Sequence of chain 1.A:
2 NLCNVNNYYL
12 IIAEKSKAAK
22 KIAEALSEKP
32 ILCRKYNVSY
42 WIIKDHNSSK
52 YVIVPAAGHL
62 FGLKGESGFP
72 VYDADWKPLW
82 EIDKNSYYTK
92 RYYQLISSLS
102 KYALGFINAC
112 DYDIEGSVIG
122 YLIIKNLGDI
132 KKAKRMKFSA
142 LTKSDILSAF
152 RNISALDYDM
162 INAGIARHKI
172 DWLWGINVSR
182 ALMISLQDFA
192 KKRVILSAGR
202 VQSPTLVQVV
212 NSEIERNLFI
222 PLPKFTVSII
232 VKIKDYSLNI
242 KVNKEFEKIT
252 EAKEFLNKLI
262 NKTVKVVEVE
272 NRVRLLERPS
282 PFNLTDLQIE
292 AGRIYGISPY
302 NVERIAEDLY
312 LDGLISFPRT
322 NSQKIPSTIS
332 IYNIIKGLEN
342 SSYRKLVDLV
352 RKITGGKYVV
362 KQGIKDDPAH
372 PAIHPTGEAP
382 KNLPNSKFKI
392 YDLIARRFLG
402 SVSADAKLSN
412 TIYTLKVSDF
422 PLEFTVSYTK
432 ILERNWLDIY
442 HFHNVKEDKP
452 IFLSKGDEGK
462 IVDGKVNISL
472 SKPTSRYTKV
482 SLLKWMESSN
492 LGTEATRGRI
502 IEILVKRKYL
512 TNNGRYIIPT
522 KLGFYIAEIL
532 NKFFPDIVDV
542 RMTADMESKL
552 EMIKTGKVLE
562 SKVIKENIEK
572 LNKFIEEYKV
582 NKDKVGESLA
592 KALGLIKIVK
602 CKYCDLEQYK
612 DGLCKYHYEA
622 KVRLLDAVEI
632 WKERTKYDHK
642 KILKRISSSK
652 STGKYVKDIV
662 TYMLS

The protein below binds the small molecule below.
Small molecule (SMILES): Cc1cn([C@H]2C[C@H](O[P](=O)(O)OC[C@H]3O[C@@H](n4ccc(N)nc4=O)C[C@@H]3O)[C@@H](CO[P](=O)(O)O[C@H]3C[C@H](n4cnc5c(=O)nc(N)[nH]c54)O[C@@H]3CO[P](=O)(O)O[C@H]3C[C@H](n4cnc5c(=O)nc(N)[nH]c54)O[C@@H]3CO[P](=O)(O)O[C@H]3C[C@H](n4cnc5c(N)ncnc54)O[C@@H]3CO[P](=O)(O)O[C@H]3C[C@H](n4cnc5c(N)ncnc54)O[C@@H]3CO[P](=O)(O)O[C@H]3C[C@H](n4ccc(N)nc4=O)O[C@@H]3CO[P](=O)(O)O[C@H]3C[C@H](n4cnc5c(=O)nc(N)[nH]c54)O[C@@H]3CO)O2)c(=O)[nH]c1=O

Binding-site contacts:
Ligand atom OP1 contacts residue ILE196 of chain 1.A at 3.1 Å.
Ligand atom O4' contacts residue ASP172 of chain 1.A at 3.4 Å (salt-bridge).
Ligand atom OP2 contacts residue GLY493 of chain 1.A at 3.2 Å.
Ligand atom O4 contacts residue ARG500 of chain 1.A at 3.3 Å (salt-bridge).
Ligand atom OP1 contacts residue GLN203 of chain 1.A at 2.7 Å (h-bond).
Ligand atom OP2 contacts residue GLN203 of chain 1.A at 2.9 Å (h-bond).
Ligand atom OP1 contacts residue VAL202 of chain 1.A at 2.8 Å (h-bond).
Ligand atom N3 contacts residue ARG181 of chain 1.A at 2.9 Å (salt-bridge).
Ligand atom OP1 contacts residue SER198 of chain 1.A at 3.2 Å.
Ligand atom C5' contacts residue ALA199 of chain 1.A at 3.3 Å (hydrophobic).
Ligand atom O3' contacts residue GLY200 of chain 1.A at 3.4 Å.
Ligand atom O4' contacts residue ARG168 of chain 1.A at 3.1 Å (salt-bridge).
Ligand atom O3' contacts residue GLU15 of chain 1.A at 2.8 Å (salt-bridge).
Ligand atom OP1 contacts residue ARG201 of chain 1.A at 3.2 Å (salt-bridge).
Ligand atom OP2 contacts residue THR497 of chain 1.A at 2.6 Å (h-bond).
Ligand atom N2 contacts residue HIS60 of chain 1.A at 2.7 Å (h-bond).
Ligand atom O3' contacts residue SER198 of chain 1.A at 3.3 Å.
Ligand atom OP1 contacts residue GLY200 of chain 1.A at 3.2 Å.
Ligand atom O3' contacts residue ARG508 of chain 1.A at 3.3 Å (salt-bridge).
Ligand atom C2' contacts residue GLY59 of chain 1.A at 3.3 Å.
Ligand atom OP1 contacts residue ARG508 of chain 1.A at 2.7 Å (salt-bridge).
Ligand atom C4' contacts residue ASP172 of chain 1.A at 3.3 Å.
Ligand atom N3 contacts residue HIS60 of chain 1.A at 3.1 Å (h-bond).
Ligand atom O4' contacts residue GLY176 of chain 1.A at 3.1 Å.
Ligand atom P contacts residue ARG508 of chain 1.A at 3.1 Å.
Ligand atom OP2 contacts residue ARG320 of chain 1.A at 3.1 Å (salt-bridge).
Ligand atom OP2 contacts residue THR494 of chain 1.A at 2.7 Å (h-bond).
Ligand atom O4' contacts residue GLY59 of chain 1.A at 3.4 Å.
Ligand atom O2 contacts residue ARG181 of chain 1.A at 2.7 Å (salt-bridge).
Ligand atom O3' contacts residue GLU308 of chain 1.A at 3.0 Å (salt-bridge).
Ligand atom C4' contacts residue ALA199 of chain 1.A at 3.2 Å (hydrophobic).
Ligand atom O3' contacts residue ARG201 of chain 1.A at 3.1 Å (salt-bridge).
Ligand atom O6 contacts residue ARG181 of chain 1.A at 3.1 Å (salt-bridge).
Ligand atom C6 contacts residue ARG181 of chain 1.A at 3.2 Å.
Ligand atom C6 contacts residue TYR89 of chain 1.A at 3.2 Å (hydrophobic).
Ligand atom C4' contacts residue GLY59 of chain 1.A at 3.3 Å.
Ligand atom O4' contacts residue TYR89 of chain 1.A at 3.1 Å (h-bond).
Ligand atom OP1 contacts residue LYS16 of chain 1.A at 2.7 Å (salt-bridge).
Ligand atom N4 contacts residue THR90 of chain 1.A at 3.3 Å.
Ligand atom OP2 contacts residue ARG508 of chain 1.A at 3.1 Å (salt-bridge).